Binding-site contacts:
Ligand atom C8 contacts residue ASN275 of chain 1.A at 4.4 Å.
Ligand atom C3 contacts residue ASN275 of chain 1.A at 3.9 Å.
Ligand atom C4 contacts residue ASN275 of chain 1.A at 4.3 Å.
Ligand atom O5 contacts residue PRO252 of chain 1.A at 3.8 Å.
Ligand atom C7 contacts residue ASN275 of chain 1.A at 3.3 Å.
Ligand atom C5 contacts residue ASN275 of chain 1.A at 3.8 Å.
Ligand atom O7 contacts residue LEU274 of chain 1.A at 4.0 Å.
Ligand atom C6 contacts residue PRO252 of chain 1.A at 4.4 Å (hydrophobic).
Ligand atom C1 contacts residue ASN275 of chain 1.A at 1.5 Å.
Ligand atom C2 contacts residue ASN275 of chain 1.A at 2.4 Å.
Ligand atom O5 contacts residue ASN275 of chain 1.A at 2.6 Å (h-bond).
Ligand atom O7 contacts residue ASN275 of chain 1.A at 3.2 Å (h-bond).
Ligand atom N2 contacts residue ASN275 of chain 1.A at 3.0 Å (h-bond).

Sequence of chain 1.A:
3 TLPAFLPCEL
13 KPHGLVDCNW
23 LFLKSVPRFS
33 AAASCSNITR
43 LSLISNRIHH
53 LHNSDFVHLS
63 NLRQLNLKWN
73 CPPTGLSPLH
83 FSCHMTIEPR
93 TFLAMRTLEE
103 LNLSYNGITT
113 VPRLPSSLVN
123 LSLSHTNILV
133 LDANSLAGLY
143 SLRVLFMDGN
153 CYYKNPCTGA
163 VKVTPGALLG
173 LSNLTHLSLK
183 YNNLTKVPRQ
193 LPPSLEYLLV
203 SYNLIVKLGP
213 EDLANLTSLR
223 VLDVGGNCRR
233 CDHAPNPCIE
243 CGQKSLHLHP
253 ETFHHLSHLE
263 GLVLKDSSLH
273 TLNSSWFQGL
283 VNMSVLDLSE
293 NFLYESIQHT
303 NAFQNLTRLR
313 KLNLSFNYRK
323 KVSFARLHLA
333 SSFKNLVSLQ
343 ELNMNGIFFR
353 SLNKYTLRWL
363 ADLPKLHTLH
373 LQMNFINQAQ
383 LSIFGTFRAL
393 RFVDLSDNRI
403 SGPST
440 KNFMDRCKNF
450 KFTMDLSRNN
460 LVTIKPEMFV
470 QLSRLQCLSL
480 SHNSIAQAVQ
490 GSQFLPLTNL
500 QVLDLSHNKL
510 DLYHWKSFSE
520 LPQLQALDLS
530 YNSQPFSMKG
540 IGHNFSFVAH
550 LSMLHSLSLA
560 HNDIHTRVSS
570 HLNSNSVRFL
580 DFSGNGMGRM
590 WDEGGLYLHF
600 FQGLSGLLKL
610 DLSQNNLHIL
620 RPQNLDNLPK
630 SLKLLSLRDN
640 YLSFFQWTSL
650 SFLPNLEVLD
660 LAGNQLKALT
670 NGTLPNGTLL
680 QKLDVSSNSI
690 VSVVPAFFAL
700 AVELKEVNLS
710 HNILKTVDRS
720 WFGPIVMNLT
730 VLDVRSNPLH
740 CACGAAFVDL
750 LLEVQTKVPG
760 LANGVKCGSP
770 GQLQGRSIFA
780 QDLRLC

This protein binds this small molecule.
Small molecule (SMILES): CC(=O)N[C@@H]1[C@@H](O)[C@H](O)[C@@H](CO)O[C@H]1O